Binding-site contacts:
Ligand atom C4C contacts residue VAL188 of chain 17.A at 3.7 Å (hydrophobic).
Ligand atom C1B contacts residue TYR128 of chain 17.A at 3.6 Å (hydrophobic).
Ligand atom C2A contacts residue TYR152 of chain 17.A at 3.6 Å (hydrophobic).
Ligand atom N3A contacts residue PHE186 of chain 17.A at 4.0 Å.
Ligand atom C5B contacts residue PHE186 of chain 17.A at 3.9 Å (hydrophobic).
Ligand atom C5C contacts residue VAL191 of chain 17.A at 3.8 Å (hydrophobic).
Ligand atom C4 contacts residue LEU106 of chain 17.A at 3.9 Å (hydrophobic).
Ligand atom C3B contacts residue TYR152 of chain 17.A at 3.7 Å (hydrophobic).
Ligand atom O1A contacts residue PHE186 of chain 17.A at 3.0 Å.
Ligand atom C2C contacts residue TYR197 of chain 17.A at 3.7 Å (hydrophobic).
Ligand atom C2C contacts residue MET221 of chain 17.A at 4.0 Å (hydrophobic).
Ligand atom C2A contacts residue PHE186 of chain 17.A at 3.3 Å (hydrophobic).
Ligand atom O1 contacts residue LEU106 of chain 17.A at 3.8 Å.
Ligand atom N3A contacts residue ALA24 of chain 17.C at 3.8 Å.
Ligand atom C5B contacts residue MET224 of chain 17.A at 3.8 Å (hydrophobic).
Ligand atom N3A contacts residue TYR152 of chain 17.A at 3.5 Å.
Ligand atom C4A contacts residue PRO174 of chain 17.A at 3.1 Å (hydrophobic).
Ligand atom N2 contacts residue LEU106 of chain 17.A at 3.8 Å.
Ligand atom C6B contacts residue TYR128 of chain 17.A at 3.3 Å (hydrophobic).
Ligand atom C1C contacts residue TYR128 of chain 17.A at 3.7 Å (hydrophobic).
Ligand atom N3A contacts residue PRO174 of chain 17.A at 3.7 Å.
Ligand atom C6B contacts residue ILE104 of chain 17.A at 3.6 Å (hydrophobic).
Ligand atom O1B contacts residue ILE104 of chain 17.A at 3.9 Å.
Ligand atom C5B contacts residue TYR128 of chain 17.A at 4.0 Å (hydrophobic).
Ligand atom C5 contacts residue LEU106 of chain 17.A at 3.8 Å (hydrophobic).
Ligand atom C4 contacts residue TYR197 of chain 17.A at 3.8 Å (hydrophobic).
Ligand atom C1C contacts residue LEU106 of chain 17.A at 3.8 Å (hydrophobic).
Ligand atom C3C contacts residue TYR128 of chain 17.A at 3.4 Å (hydrophobic).
Ligand atom C3B contacts residue VAL188 of chain 17.A at 3.8 Å (hydrophobic).
Ligand atom C4C contacts residue VAL191 of chain 17.A at 3.0 Å (hydrophobic).
Ligand atom O1B contacts residue TYR128 of chain 17.A at 3.4 Å (h-bond).
Ligand atom C1B contacts residue ILE104 of chain 17.A at 4.0 Å (hydrophobic).
Ligand atom C5A contacts residue VAL176 of chain 17.A at 3.6 Å (hydrophobic).
Ligand atom C1B contacts residue VAL188 of chain 17.A at 3.8 Å (hydrophobic).
Ligand atom C2B contacts residue VAL188 of chain 17.A at 3.5 Å (hydrophobic).
Ligand atom O1 contacts residue MET221 of chain 17.A at 3.9 Å.
Ligand atom C4B contacts residue PHE186 of chain 17.A at 3.6 Å (hydrophobic).
Ligand atom C4B contacts residue TYR152 of chain 17.A at 3.8 Å (hydrophobic).
Ligand atom C5A contacts residue ALA150 of chain 17.A at 3.6 Å (hydrophobic).
Ligand atom C5A contacts residue PHE186 of chain 17.A at 3.5 Å (hydrophobic).

Sequence of chain 17.C:
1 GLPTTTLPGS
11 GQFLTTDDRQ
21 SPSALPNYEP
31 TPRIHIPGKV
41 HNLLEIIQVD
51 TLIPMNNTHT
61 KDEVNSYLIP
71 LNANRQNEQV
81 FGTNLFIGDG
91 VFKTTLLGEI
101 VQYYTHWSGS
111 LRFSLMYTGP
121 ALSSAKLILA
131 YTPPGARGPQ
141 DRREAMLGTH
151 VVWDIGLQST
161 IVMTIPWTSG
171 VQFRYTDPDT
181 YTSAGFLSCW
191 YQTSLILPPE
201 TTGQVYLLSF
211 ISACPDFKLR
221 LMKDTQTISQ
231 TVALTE

Sequence of chain 17.A:
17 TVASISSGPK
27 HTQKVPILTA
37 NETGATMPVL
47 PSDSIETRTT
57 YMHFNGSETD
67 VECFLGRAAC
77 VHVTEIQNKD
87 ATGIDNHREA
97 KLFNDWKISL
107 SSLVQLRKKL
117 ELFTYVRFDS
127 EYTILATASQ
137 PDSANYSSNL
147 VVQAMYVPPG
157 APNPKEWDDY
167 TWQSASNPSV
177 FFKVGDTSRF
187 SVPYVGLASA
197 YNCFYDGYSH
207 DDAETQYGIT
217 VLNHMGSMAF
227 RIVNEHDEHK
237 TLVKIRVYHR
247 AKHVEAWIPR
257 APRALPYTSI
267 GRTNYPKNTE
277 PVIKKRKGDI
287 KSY

The protein below binds the small molecule below.
Small molecule (SMILES): Cc1cc(CCCCCOc2ccc(C3=NCCO3)cc2)on1